Sequence of chain 1.E:
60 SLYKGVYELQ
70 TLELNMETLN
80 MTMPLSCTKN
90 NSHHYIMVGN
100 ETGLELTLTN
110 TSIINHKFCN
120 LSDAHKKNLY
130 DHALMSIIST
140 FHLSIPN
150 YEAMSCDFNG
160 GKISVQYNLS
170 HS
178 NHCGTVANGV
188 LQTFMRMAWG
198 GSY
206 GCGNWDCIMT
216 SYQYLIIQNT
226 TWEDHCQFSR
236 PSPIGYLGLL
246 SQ

The small molecule below binds the protein below.
Small molecule (SMILES): CC(=O)N[C@H]1[C@H](O[C@H]2[C@H](O)[C@@H](NC(C)=O)CO[C@@H]2CO)O[C@H](CO)[C@@H](O)[C@@H]1O

Binding-site contacts:
Ligand atom O5 contacts residue ASN89 of chain 1.E at 2.5 Å (h-bond).
Ligand atom C2 contacts residue ASN89 of chain 1.E at 2.6 Å.
Ligand atom C7 contacts residue HIS92 of chain 1.E at 4.0 Å.
Ligand atom C1 contacts residue ASN89 of chain 1.E at 1.5 Å.
Ligand atom O6 contacts residue LYS88 of chain 1.E at 4.3 Å.
Ligand atom O7 contacts residue ASN89 of chain 1.E at 3.2 Å (h-bond).
Ligand atom C7 contacts residue ASN89 of chain 1.E at 3.2 Å.
Ligand atom C4 contacts residue HIS92 of chain 1.E at 4.5 Å.
Ligand atom C4 contacts residue ASN89 of chain 1.E at 4.4 Å.
Ligand atom C2 contacts residue SER91 of chain 1.E at 4.4 Å.
Ligand atom C6 contacts residue LYS88 of chain 1.E at 4.2 Å.
Ligand atom C3 contacts residue ASN89 of chain 1.E at 3.9 Å.
Ligand atom C3 contacts residue HIS92 of chain 1.E at 4.2 Å.
Ligand atom C8 contacts residue ASN89 of chain 1.E at 3.7 Å.
Ligand atom O5 contacts residue LYS88 of chain 1.E at 4.1 Å.
Ligand atom N2 contacts residue ASN89 of chain 1.E at 3.0 Å (h-bond).
Ligand atom O5 contacts residue HIS92 of chain 1.E at 4.1 Å.
Ligand atom O4 contacts residue HIS92 of chain 1.E at 4.4 Å.
Ligand atom C8 contacts residue SER91 of chain 1.E at 3.2 Å.
Ligand atom C8 contacts residue TYR217 of chain 1.E at 4.5 Å (hydrophobic).
Ligand atom C5 contacts residue HIS92 of chain 1.E at 3.9 Å.
Ligand atom C1 contacts residue HIS92 of chain 1.E at 3.7 Å.
Ligand atom C7 contacts residue SER91 of chain 1.E at 3.6 Å.
Ligand atom C5 contacts residue ASN89 of chain 1.E at 3.8 Å.
Ligand atom C8 contacts residue HIS92 of chain 1.E at 3.6 Å.
Ligand atom C8 contacts residue ASN90 of chain 1.E at 4.1 Å.
Ligand atom O7 contacts residue HIS92 of chain 1.E at 3.7 Å.
Ligand atom N2 contacts residue SER91 of chain 1.E at 3.2 Å (h-bond).